The small molecule below binds the protein below.
Small molecule (SMILES): CO[C@H](C(=O)O)c1c(C)nc2ccc(Br)cc2c1-c1ccc(Cl)cc1

Sequence of chain 1.A:
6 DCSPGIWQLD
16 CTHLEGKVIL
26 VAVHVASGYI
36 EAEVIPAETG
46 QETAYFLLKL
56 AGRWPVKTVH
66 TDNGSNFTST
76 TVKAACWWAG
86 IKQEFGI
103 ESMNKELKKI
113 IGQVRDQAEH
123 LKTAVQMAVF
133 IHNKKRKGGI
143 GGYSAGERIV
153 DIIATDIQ

Binding-site contacts:
Ligand atom C1 contacts residue ALA79 of chain 1.A at 4.1 Å (hydrophobic).
Ligand atom C2 contacts residue THR76 of chain 1.A at 4.5 Å.
Ligand atom C9 contacts residue THR76 of chain 1.A at 4.3 Å.
Ligand atom C3 contacts residue THR75 of chain 1.A at 4.3 Å.
Ligand atom C19 contacts residue LEU53 of chain 1.A at 4.4 Å (hydrophobic).
Ligand atom N contacts residue THR76 of chain 1.A at 3.8 Å.
Ligand atom CL1 contacts residue TRP83 of chain 1.A at 3.6 Å.
Ligand atom C18 contacts residue LEU53 of chain 1.A at 4.5 Å (hydrophobic).
Ligand atom C17 contacts residue ALA80 of chain 1.A at 4.3 Å (hydrophobic).
Ligand atom C16 contacts residue THR76 of chain 1.A at 4.4 Å.
Ligand atom C18 contacts residue ALA80 of chain 1.A at 3.6 Å (hydrophobic).
Ligand atom O13 contacts residue THR76 of chain 1.A at 4.5 Å.
Ligand atom C6 contacts residue ALA79 of chain 1.A at 3.9 Å (hydrophobic).
Ligand atom C7 contacts residue THR76 of chain 1.A at 3.8 Å.
Ligand atom BR contacts residue THR75 of chain 1.A at 3.5 Å.
Ligand atom C14 contacts residue TYR50 of chain 1.A at 4.5 Å (hydrophobic).
Ligand atom CL1 contacts residue ALA79 of chain 1.A at 4.4 Å.
Ligand atom C8 contacts residue THR76 of chain 1.A at 4.0 Å.
Ligand atom C4 contacts residue THR76 of chain 1.A at 4.0 Å.
Ligand atom C3 contacts residue THR76 of chain 1.A at 3.9 Å.
Ligand atom C14 contacts residue THR76 of chain 1.A at 4.3 Å.
Ligand atom C16 contacts residue GLN46 of chain 1.A at 4.0 Å.
Ligand atom C18 contacts residue ALA79 of chain 1.A at 3.8 Å (hydrophobic).
Ligand atom C2 contacts residue THR75 of chain 1.A at 3.2 Å.
Ligand atom C14 contacts residue GLN46 of chain 1.A at 4.3 Å.
Ligand atom C17 contacts residue ALA79 of chain 1.A at 3.8 Å (hydrophobic).
Ligand atom BR contacts residue ALA79 of chain 1.A at 3.7 Å.
Ligand atom C18 contacts residue THR76 of chain 1.A at 4.3 Å.
Ligand atom C5 contacts residue THR76 of chain 1.A at 4.2 Å.
Ligand atom C14 contacts residue ALA49 of chain 1.A at 4.0 Å (hydrophobic).
Ligand atom C17 contacts residue THR76 of chain 1.A at 3.9 Å.
Ligand atom C1 contacts residue THR75 of chain 1.A at 3.6 Å.
Ligand atom CL1 contacts residue LEU53 of chain 1.A at 4.1 Å.
Ligand atom CL1 contacts residue ALA80 of chain 1.A at 4.4 Å.